Binding-site contacts:
Ligand atom C2 contacts residue GLY27 of chain 1.MA at 4.4 Å.
Ligand atom C3 contacts residue GLY27 of chain 1.MA at 3.9 Å.
Ligand atom C2M contacts residue GLY27 of chain 1.MA at 3.5 Å.
Ligand atom C3 contacts residue LYS26 of chain 1.MA at 4.0 Å.
Ligand atom C2M contacts residue LYS26 of chain 1.MA at 4.3 Å.

Sequence of chain 1.MA:
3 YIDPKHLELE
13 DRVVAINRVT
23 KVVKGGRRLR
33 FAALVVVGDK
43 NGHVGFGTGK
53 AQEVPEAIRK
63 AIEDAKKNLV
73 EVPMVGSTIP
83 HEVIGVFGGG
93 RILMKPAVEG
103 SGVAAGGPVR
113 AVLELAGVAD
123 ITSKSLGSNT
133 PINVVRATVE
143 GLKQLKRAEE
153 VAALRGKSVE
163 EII

A small-molecule ligand and the protein it binds are described below.
Small molecule (SMILES): CN[C@@H]1[C@H](O)[C@H](NC)[C@H]2O[C@@]3(O)C(=O)C[C@@H](C)O[C@H]3O[C@@H]2[C@H]1O